Binding-site contacts:
Ligand atom CB contacts residue GLN180 of chain 1.A at 3.9 Å.
Ligand atom C2 contacts residue SER287 of chain 1.A at 3.9 Å.
Ligand atom N contacts residue GLU294 of chain 1.A at 2.9 Å (salt-bridge).
Ligand atom CA contacts residue GLU294 of chain 1.A at 3.5 Å.
Ligand atom C3 contacts residue VAL269 of chain 1.A at 3.4 Å (hydrophobic).
Ligand atom C3 contacts residue ALA268 of chain 1.A at 3.7 Å (hydrophobic).
Ligand atom C2 contacts residue HEM1 of chain 1.E at 3.6 Å.
Ligand atom C3 contacts residue SER287 of chain 1.A at 3.8 Å.
Ligand atom C3 contacts residue PHE286 of chain 1.A at 3.4 Å (hydrophobic).
Ligand atom CG contacts residue VAL269 of chain 1.A at 3.7 Å (hydrophobic).
Ligand atom C1 contacts residue PRO267 of chain 1.A at 3.9 Å (hydrophobic).
Ligand atom CA contacts residue GLN180 of chain 1.A at 3.7 Å.
Ligand atom C3 contacts residue PRO267 of chain 1.A at 3.4 Å (hydrophobic).
Ligand atom C contacts residue TYR290 of chain 1.A at 3.4 Å (hydrophobic).
Ligand atom O contacts residue GLU294 of chain 1.A at 3.5 Å.
Ligand atom O contacts residue ASP299 of chain 1.A at 2.7 Å (salt-bridge).
Ligand atom NH2 contacts residue HEM1 of chain 1.E at 3.5 Å.
Ligand atom CZ contacts residue GLU294 of chain 1.A at 3.4 Å.
Ligand atom C2 contacts residue GLY288 of chain 1.A at 3.6 Å.
Ligand atom CB contacts residue GLU294 of chain 1.A at 3.2 Å.
Ligand atom NH1 contacts residue HEM1 of chain 1.E at 3.8 Å.
Ligand atom NE contacts residue GLU294 of chain 1.A at 2.5 Å (salt-bridge).
Ligand atom C2 contacts residue PHE286 of chain 1.A at 3.9 Å (hydrophobic).
Ligand atom NH2 contacts residue TRP289 of chain 1.A at 3.2 Å (h-bond).
Ligand atom NH2 contacts residue GLU294 of chain 1.A at 3.0 Å (salt-bridge).
Ligand atom CG contacts residue GLU294 of chain 1.A at 3.9 Å.
Ligand atom CD contacts residue GLU294 of chain 1.A at 3.4 Å.
Ligand atom C1 contacts residue GLY288 of chain 1.A at 3.9 Å.
Ligand atom C1 contacts residue HEM1 of chain 1.E at 3.9 Å.
Ligand atom CD contacts residue HEM1 of chain 1.E at 3.4 Å.
Ligand atom NE contacts residue HEM1 of chain 1.E at 3.6 Å.
Ligand atom C contacts residue ASP299 of chain 1.A at 3.5 Å.
Ligand atom N contacts residue HEM1 of chain 1.E at 2.9 Å (h-bond).
Ligand atom O contacts residue TYR290 of chain 1.A at 3.3 Å.
Ligand atom OXT contacts residue GLN180 of chain 1.A at 3.0 Å (h-bond).
Ligand atom OXT contacts residue TYR264 of chain 1.A at 3.5 Å (h-bond).
Ligand atom OXT contacts residue TYR290 of chain 1.A at 2.8 Å (h-bond).
Ligand atom C contacts residue GLN180 of chain 1.A at 3.8 Å.
Ligand atom OXT contacts residue ASP299 of chain 1.A at 3.6 Å (salt-bridge).
Ligand atom CZ contacts residue HEM1 of chain 1.E at 3.8 Å.

The protein below binds the small molecule below.
Small molecule (SMILES): CCCNC(=[NH2+])NCCC[C@H](N)C(=O)O

Sequence of chain 1.A:
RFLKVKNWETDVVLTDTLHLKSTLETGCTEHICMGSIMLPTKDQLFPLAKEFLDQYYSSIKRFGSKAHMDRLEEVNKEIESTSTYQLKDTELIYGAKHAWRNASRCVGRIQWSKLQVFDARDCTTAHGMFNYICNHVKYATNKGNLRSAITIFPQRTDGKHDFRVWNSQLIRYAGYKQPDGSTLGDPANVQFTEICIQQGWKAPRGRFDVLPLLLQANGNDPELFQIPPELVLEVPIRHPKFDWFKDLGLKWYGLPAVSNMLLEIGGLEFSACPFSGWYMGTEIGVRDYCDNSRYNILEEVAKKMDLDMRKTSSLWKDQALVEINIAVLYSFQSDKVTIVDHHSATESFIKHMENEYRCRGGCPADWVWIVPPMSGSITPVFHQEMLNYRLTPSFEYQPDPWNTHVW